Sequence of chain 1.A:
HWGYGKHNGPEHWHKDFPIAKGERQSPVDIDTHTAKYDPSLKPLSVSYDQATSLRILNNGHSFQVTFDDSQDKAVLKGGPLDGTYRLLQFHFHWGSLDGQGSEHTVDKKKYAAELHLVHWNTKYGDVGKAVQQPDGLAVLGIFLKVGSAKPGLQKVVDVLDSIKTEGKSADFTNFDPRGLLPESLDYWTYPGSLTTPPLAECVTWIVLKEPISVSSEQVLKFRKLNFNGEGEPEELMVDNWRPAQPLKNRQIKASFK

Binding-site contacts:
Ligand atom N10 contacts residue HIS116 of chain 1.A at 3.4 Å (h-bond).
Ligand atom O13 contacts residue THR195 of chain 1.A at 3.0 Å (h-bond).
Ligand atom O12 contacts residue HIS91 of chain 1.A at 3.6 Å.
Ligand atom N08 contacts residue THR196 of chain 1.A at 2.8 Å (h-bond).
Ligand atom C02 contacts residue LEU194 of chain 1.A at 3.2 Å (hydrophobic).
Ligand atom C04 contacts residue THR196 of chain 1.A at 3.8 Å.
Ligand atom S07 contacts residue HIS116 of chain 1.A at 3.9 Å.
Ligand atom C04 contacts residue PX71 of chain 1.D at 3.9 Å.
Ligand atom N10 contacts residue HIS93 of chain 1.A at 3.6 Å.
Ligand atom O13 contacts residue ZN1 of chain 1.B at 2.8 Å.
Ligand atom C02 contacts residue LEU137 of chain 1.A at 3.7 Å (hydrophobic).
Ligand atom O12 contacts residue VAL118 of chain 1.A at 3.7 Å.
Ligand atom C02 contacts residue VAL118 of chain 1.A at 4.0 Å (hydrophobic).
Ligand atom N10 contacts residue HIS91 of chain 1.A at 3.1 Å (h-bond).
Ligand atom O12 contacts residue HIS116 of chain 1.A at 3.4 Å (h-bond).
Ligand atom N10 contacts residue ZN1 of chain 1.B at 2.0 Å.
Ligand atom C01 contacts residue VAL118 of chain 1.A at 4.0 Å (hydrophobic).
Ligand atom O11 contacts residue TRP205 of chain 1.A at 3.4 Å.
Ligand atom C09 contacts residue HIS93 of chain 1.A at 3.8 Å.
Ligand atom S07 contacts residue HIS91 of chain 1.A at 4.0 Å.
Ligand atom C03 contacts residue PX71 of chain 1.D at 3.6 Å.
Ligand atom O11 contacts residue LEU194 of chain 1.A at 3.4 Å.
Ligand atom S07 contacts residue ZN1 of chain 1.B at 3.2 Å.
Ligand atom C09 contacts residue HIS91 of chain 1.A at 3.5 Å.
Ligand atom C05 contacts residue THR196 of chain 1.A at 3.8 Å.
Ligand atom C02 contacts residue PX71 of chain 1.D at 4.0 Å.
Ligand atom O11 contacts residue SER193 of chain 1.A at 4.0 Å.
Ligand atom C09 contacts residue ZN1 of chain 1.B at 2.7 Å.
Ligand atom O11 contacts residue THR195 of chain 1.A at 3.0 Å (h-bond).
Ligand atom C03 contacts residue LEU194 of chain 1.A at 3.6 Å (hydrophobic).
Ligand atom C01 contacts residue LEU194 of chain 1.A at 3.5 Å (hydrophobic).
Ligand atom O12 contacts residue TRP205 of chain 1.A at 3.8 Å.
Ligand atom O12 contacts residue ZN1 of chain 1.B at 3.3 Å.
Ligand atom O13 contacts residue HIS91 of chain 1.A at 3.6 Å.
Ligand atom N10 contacts residue THR195 of chain 1.A at 3.1 Å (h-bond).
Ligand atom O13 contacts residue HIS93 of chain 1.A at 3.0 Å.
Ligand atom C09 contacts residue THR195 of chain 1.A at 3.1 Å.
Ligand atom C09 contacts residue THR196 of chain 1.A at 3.7 Å.
Ligand atom O12 contacts residue VAL139 of chain 1.A at 3.5 Å.
Ligand atom O13 contacts residue THR196 of chain 1.A at 3.2 Å.

A protein and the small-molecule ligand that binds it are described below.
Small molecule (SMILES): CN1C(=O)NS(=O)(=O)c2ccccc21